Binding-site contacts:
Ligand atom C5 contacts residue ALA440 of chain 1.C at 3.8 Å (hydrophobic).
Ligand atom C3 contacts residue SER441 of chain 1.C at 2.5 Å.
Ligand atom N2 contacts residue SER441 of chain 1.C at 2.7 Å (h-bond).
Ligand atom O6 contacts residue ALA440 of chain 1.C at 4.4 Å.
Ligand atom O7 contacts residue ASN443 of chain 1.C at 3.6 Å.
Ligand atom N2 contacts residue ASN443 of chain 1.C at 3.1 Å (h-bond).
Ligand atom C4 contacts residue ASN443 of chain 1.C at 4.3 Å.
Ligand atom C5 contacts residue SER441 of chain 1.C at 3.0 Å.
Ligand atom C1 contacts residue ALA440 of chain 1.C at 4.3 Å (hydrophobic).
Ligand atom O4 contacts residue SER441 of chain 1.C at 2.6 Å.
Ligand atom O6 contacts residue ASN443 of chain 1.C at 3.6 Å.
Ligand atom O5 contacts residue ALA440 of chain 1.C at 4.1 Å.
Ligand atom C6 contacts residue ASN443 of chain 1.C at 4.0 Å.
Ligand atom O5 contacts residue ASN443 of chain 1.C at 2.4 Å (h-bond).
Ligand atom C3 contacts residue ASN443 of chain 1.C at 3.9 Å.
Ligand atom C2 contacts residue ASN443 of chain 1.C at 2.7 Å.
Ligand atom C1 contacts residue ASN443 of chain 1.C at 1.5 Å.
Ligand atom C5 contacts residue ASN443 of chain 1.C at 3.3 Å.
Ligand atom O3 contacts residue SER441 of chain 1.C at 3.5 Å (h-bond).
Ligand atom O5 contacts residue SER441 of chain 1.C at 3.5 Å (h-bond).
Ligand atom C7 contacts residue ASN443 of chain 1.C at 3.5 Å.
Ligand atom C2 contacts residue SER441 of chain 1.C at 2.7 Å.
Ligand atom C6 contacts residue SER441 of chain 1.C at 3.9 Å.
Ligand atom C4 contacts residue SER441 of chain 1.C at 3.3 Å.
Ligand atom C1 contacts residue PHE442 of chain 1.C at 4.5 Å (hydrophobic).
Ligand atom C7 contacts residue SER441 of chain 1.C at 4.0 Å.
Ligand atom C1 contacts residue SER441 of chain 1.C at 2.6 Å.
Ligand atom C6 contacts residue ALA440 of chain 1.C at 4.3 Å (hydrophobic).

Sequence of chain 1.C:
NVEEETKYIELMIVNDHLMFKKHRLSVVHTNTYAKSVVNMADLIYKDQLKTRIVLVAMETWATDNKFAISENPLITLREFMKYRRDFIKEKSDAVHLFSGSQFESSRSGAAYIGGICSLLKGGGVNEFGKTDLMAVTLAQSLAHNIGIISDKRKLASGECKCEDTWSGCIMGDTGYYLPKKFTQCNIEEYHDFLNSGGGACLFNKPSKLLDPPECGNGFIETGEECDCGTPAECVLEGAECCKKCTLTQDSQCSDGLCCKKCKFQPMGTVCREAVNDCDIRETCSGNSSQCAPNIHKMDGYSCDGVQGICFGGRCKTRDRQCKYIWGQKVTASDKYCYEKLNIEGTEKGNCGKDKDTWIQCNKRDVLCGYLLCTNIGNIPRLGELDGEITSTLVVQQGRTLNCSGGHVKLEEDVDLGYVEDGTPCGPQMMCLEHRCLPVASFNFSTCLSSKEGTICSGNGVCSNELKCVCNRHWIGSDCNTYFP

This small molecule binds to this protein.
Small molecule (SMILES): CC(=O)N[C@@H]1[C@@H](O)[C@H](O)[C@@H](CO)O[C@H]1O